Sequence of chain 1.B:
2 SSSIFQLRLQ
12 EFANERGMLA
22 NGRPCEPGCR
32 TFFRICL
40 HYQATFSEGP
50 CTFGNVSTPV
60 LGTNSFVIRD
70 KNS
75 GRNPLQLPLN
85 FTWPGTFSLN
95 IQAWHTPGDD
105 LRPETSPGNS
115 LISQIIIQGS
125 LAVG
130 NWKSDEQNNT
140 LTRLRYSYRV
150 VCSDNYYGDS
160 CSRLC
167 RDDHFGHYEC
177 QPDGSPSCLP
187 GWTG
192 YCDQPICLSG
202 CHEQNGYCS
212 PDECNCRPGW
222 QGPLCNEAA

Binding-site contacts:
Ligand atom C7 contacts residue ASN54 of chain 1.B at 3.5 Å.
Ligand atom O7 contacts residue PRO49 of chain 1.B at 3.5 Å.
Ligand atom C4 contacts residue ASN54 of chain 1.B at 4.2 Å.
Ligand atom C7 contacts residue CYS50 of chain 1.B at 3.6 Å (hydrophobic).
Ligand atom C2 contacts residue ASN54 of chain 1.B at 2.4 Å.
Ligand atom O5 contacts residue ASN54 of chain 1.B at 2.4 Å (h-bond).
Ligand atom O7 contacts residue ASN54 of chain 1.B at 3.7 Å.
Ligand atom C7 contacts residue PRO49 of chain 1.B at 4.1 Å (hydrophobic).
Ligand atom C8 contacts residue PRO49 of chain 1.B at 4.0 Å (hydrophobic).
Ligand atom C8 contacts residue CYS50 of chain 1.B at 3.7 Å (hydrophobic).
Ligand atom N2 contacts residue ASN54 of chain 1.B at 2.9 Å (h-bond).
Ligand atom C3 contacts residue ASN54 of chain 1.B at 3.8 Å.
Ligand atom O7 contacts residue CYS50 of chain 1.B at 2.9 Å (h-bond).
Ligand atom C1 contacts residue ASN54 of chain 1.B at 1.4 Å.
Ligand atom C5 contacts residue ASN54 of chain 1.B at 3.7 Å.

The small molecule below binds the protein below.
Small molecule (SMILES): CC(=O)N[C@@H]1[C@@H](O)[C@H](O)[C@@H](CO)O[C@H]1O